Sequence of chain 1.D:
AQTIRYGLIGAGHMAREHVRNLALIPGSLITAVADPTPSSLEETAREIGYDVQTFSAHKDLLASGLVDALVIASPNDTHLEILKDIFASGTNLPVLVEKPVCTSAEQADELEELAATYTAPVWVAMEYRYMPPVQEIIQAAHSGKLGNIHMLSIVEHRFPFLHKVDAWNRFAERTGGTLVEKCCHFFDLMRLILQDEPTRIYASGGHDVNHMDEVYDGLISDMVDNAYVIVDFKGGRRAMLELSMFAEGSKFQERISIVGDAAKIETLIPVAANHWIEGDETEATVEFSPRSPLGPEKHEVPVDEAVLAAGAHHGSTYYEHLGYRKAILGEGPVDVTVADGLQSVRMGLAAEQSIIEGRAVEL

The protein below binds the small molecule below.
Small molecule (SMILES): O=S(=O)(O)C[C@H]1O[C@H](O)[C@H](O)[C@@H](O)[C@@H]1O

Binding-site contacts:
Ligand atom O1 contacts residue LYS120 of chain 1.D at 2.7 Å (salt-bridge).
Ligand atom C1 contacts residue HIS206 of chain 1.D at 3.9 Å.
Ligand atom O5 contacts residue ARG179 of chain 1.D at 3.9 Å.
Ligand atom C4 contacts residue PHE182 of chain 1.D at 3.8 Å (hydrophobic).
Ligand atom C6 contacts residue LYS203 of chain 1.D at 3.8 Å.
Ligand atom C2 contacts residue GLU202 of chain 1.D at 3.1 Å.
Ligand atom O4 contacts residue ARG179 of chain 1.D at 2.9 Å (salt-bridge).
Ligand atom S1 contacts residue ARG179 of chain 1.D at 3.8 Å.
Ligand atom O3 contacts residue LEU183 of chain 1.D at 3.8 Å.
Ligand atom C6 contacts residue HIS334 of chain 1.D at 3.8 Å.
Ligand atom C3 contacts residue GLU202 of chain 1.D at 3.9 Å.
Ligand atom C6 contacts residue NAD1 of chain 1.P at 3.9 Å.
Ligand atom O6 contacts residue ARG179 of chain 1.D at 3.0 Å (salt-bridge).
Ligand atom C5 contacts residue ARG179 of chain 1.D at 3.7 Å.
Ligand atom O8 contacts residue TYR149 of chain 1.D at 2.9 Å (h-bond).
Ligand atom C5 contacts residue HIS334 of chain 1.D at 3.6 Å.
Ligand atom O4 contacts residue PHE180 of chain 1.D at 3.8 Å.
Ligand atom O5 contacts residue PHE182 of chain 1.D at 3.3 Å.
Ligand atom O4 contacts residue LEU183 of chain 1.D at 3.4 Å.
Ligand atom O7 contacts residue HIS334 of chain 1.D at 2.8 Å (h-bond).
Ligand atom C1 contacts residue LYS120 of chain 1.D at 3.6 Å.
Ligand atom O8 contacts residue HIS206 of chain 1.D at 3.6 Å (h-bond).
Ligand atom C1 contacts residue NAD1 of chain 1.P at 3.4 Å.
Ligand atom O1 contacts residue NAD1 of chain 1.P at 3.9 Å.
Ligand atom O2 contacts residue LYS120 of chain 1.D at 3.4 Å (salt-bridge).
Ligand atom O5 contacts residue LYS185 of chain 1.D at 3.8 Å.
Ligand atom O5 contacts residue ASN190 of chain 1.D at 3.5 Å (h-bond).
Ligand atom O3 contacts residue LYS185 of chain 1.D at 2.7 Å (salt-bridge).
Ligand atom O1 contacts residue HIS206 of chain 1.D at 2.8 Å (h-bond).
Ligand atom O1 contacts residue GLU202 of chain 1.D at 3.9 Å.
Ligand atom C4 contacts residue ARG179 of chain 1.D at 3.8 Å.
Ligand atom S1 contacts residue LEU183 of chain 1.D at 4.0 Å.
Ligand atom C6 contacts residue TYR149 of chain 1.D at 3.4 Å (hydrophobic).
Ligand atom C4 contacts residue GLU202 of chain 1.D at 3.7 Å.
Ligand atom O8 contacts residue NAD1 of chain 1.P at 2.8 Å (h-bond).
Ligand atom O2 contacts residue NAD1 of chain 1.P at 3.5 Å.
Ligand atom C2 contacts residue LYS120 of chain 1.D at 3.9 Å.
Ligand atom O8 contacts residue HIS334 of chain 1.D at 3.0 Å (h-bond).
Ligand atom O2 contacts residue GLU202 of chain 1.D at 2.4 Å (salt-bridge).
Ligand atom O5 contacts residue LEU183 of chain 1.D at 2.9 Å (h-bond).